Sequence of chain 1.A:
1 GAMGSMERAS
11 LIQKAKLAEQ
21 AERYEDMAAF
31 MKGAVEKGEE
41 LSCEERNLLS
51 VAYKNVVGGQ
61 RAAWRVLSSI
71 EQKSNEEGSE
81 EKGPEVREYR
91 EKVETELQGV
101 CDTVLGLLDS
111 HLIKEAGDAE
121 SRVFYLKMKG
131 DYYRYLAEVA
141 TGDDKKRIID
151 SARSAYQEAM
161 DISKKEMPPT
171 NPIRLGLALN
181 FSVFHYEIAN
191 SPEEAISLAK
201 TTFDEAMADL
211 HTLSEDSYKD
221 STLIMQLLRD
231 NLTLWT

Binding-site contacts:
Ligand atom C12 contacts residue PRO172 of chain 1.A at 3.6 Å (hydrophobic).
Ligand atom C8 contacts residue GLY176 of chain 1.A at 4.2 Å.
Ligand atom C16 contacts residue CYS43 of chain 1.A at 1.8 Å (hydrophobic).
Ligand atom N3 contacts residue ASN47 of chain 1.A at 2.9 Å (h-bond).
Ligand atom C8 contacts residue ILE224 of chain 1.A at 4.2 Å (hydrophobic).
Ligand atom C13 contacts residue ASN47 of chain 1.A at 4.0 Å.
Ligand atom C8 contacts residue VAL5 of chain 1.B at 3.9 Å (hydrophobic).
Ligand atom C3 contacts residue LEU223 of chain 1.A at 4.2 Å (hydrophobic).
Ligand atom C15 contacts residue ASN47 of chain 1.A at 3.7 Å.
Ligand atom N1 contacts residue VAL5 of chain 1.B at 4.3 Å.
Ligand atom C17 contacts residue ASN47 of chain 1.A at 3.5 Å.
Ligand atom CL1 contacts residue LYS127 of chain 1.A at 3.3 Å.
Ligand atom CL1 contacts residue ILE173 of chain 1.A at 3.6 Å.
Ligand atom C15 contacts residue CYS43 of chain 1.A at 2.6 Å (hydrophobic).
Ligand atom O2 contacts residue ILE173 of chain 1.A at 3.6 Å.
Ligand atom C9 contacts residue VAL5 of chain 1.B at 3.9 Å (hydrophobic).
Ligand atom CL1 contacts residue LEU177 of chain 1.A at 4.3 Å.
Ligand atom C16 contacts residue ARG46 of chain 1.A at 3.6 Å.
Ligand atom C9 contacts residue ILE224 of chain 1.A at 4.0 Å (hydrophobic).
Ligand atom C6 contacts residue LYS127 of chain 1.A at 4.1 Å.
Ligand atom C14 contacts residue ASN47 of chain 1.A at 3.8 Å.
Ligand atom C6 contacts residue VAL5 of chain 1.B at 3.9 Å (hydrophobic).
Ligand atom N3 contacts residue CYS43 of chain 1.A at 3.6 Å.
Ligand atom C6 contacts residue PHE124 of chain 1.A at 4.0 Å (hydrophobic).
Ligand atom C7 contacts residue PRO172 of chain 1.A at 4.3 Å (hydrophobic).
Ligand atom CL1 contacts residue GLY176 of chain 1.A at 4.2 Å.
Ligand atom C11 contacts residue PRO172 of chain 1.A at 4.1 Å (hydrophobic).
Ligand atom CL1 contacts residue PRO172 of chain 1.A at 4.2 Å.
Ligand atom C14 contacts residue ILE173 of chain 1.A at 3.9 Å (hydrophobic).
Ligand atom O2 contacts residue CYS43 of chain 1.A at 3.0 Å (h-bond).
Ligand atom C7 contacts residue LYS127 of chain 1.A at 4.2 Å.
Ligand atom C3 contacts residue VAL5 of chain 1.B at 3.9 Å (hydrophobic).
Ligand atom C5 contacts residue VAL5 of chain 1.B at 3.5 Å (hydrophobic).
Ligand atom N3 contacts residue PHE124 of chain 1.A at 4.0 Å.
Ligand atom C7 contacts residue VAL5 of chain 1.B at 4.0 Å (hydrophobic).
Ligand atom C15 contacts residue ILE173 of chain 1.A at 4.1 Å (hydrophobic).
Ligand atom C4 contacts residue VAL5 of chain 1.B at 4.0 Å (hydrophobic).
Ligand atom C16 contacts residue ASN47 of chain 1.A at 3.7 Å.
Ligand atom O1 contacts residue ILE224 of chain 1.A at 3.7 Å.
Ligand atom C8 contacts residue PRO172 of chain 1.A at 3.5 Å (hydrophobic).

Sequence of chain 1.B:
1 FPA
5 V

A small-molecule ligand and the protein it binds are described below.
Small molecule (SMILES): CC(C)(Nc1ccc(Cl)cc1)C(=O)N1CCC(CNC(=O)CCl)CC1